Sequence of chain 1.L:
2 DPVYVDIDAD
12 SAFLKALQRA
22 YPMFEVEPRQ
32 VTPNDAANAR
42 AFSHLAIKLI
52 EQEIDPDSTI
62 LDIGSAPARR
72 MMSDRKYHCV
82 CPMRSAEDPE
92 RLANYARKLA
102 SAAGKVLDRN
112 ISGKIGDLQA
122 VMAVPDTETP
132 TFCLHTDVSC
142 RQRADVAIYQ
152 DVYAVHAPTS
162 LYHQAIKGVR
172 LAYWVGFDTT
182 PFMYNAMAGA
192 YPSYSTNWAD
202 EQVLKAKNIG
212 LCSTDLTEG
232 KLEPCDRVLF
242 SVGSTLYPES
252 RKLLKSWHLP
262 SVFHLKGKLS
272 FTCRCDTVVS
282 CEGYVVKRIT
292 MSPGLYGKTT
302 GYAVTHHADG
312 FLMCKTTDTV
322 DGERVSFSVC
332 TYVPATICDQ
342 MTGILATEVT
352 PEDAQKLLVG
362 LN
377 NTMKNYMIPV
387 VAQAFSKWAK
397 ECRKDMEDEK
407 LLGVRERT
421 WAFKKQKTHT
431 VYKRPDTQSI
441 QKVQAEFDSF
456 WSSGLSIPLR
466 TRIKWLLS

This protein binds this small molecule.
Small molecule (SMILES): C[n+]1cn([C@@H]2O[C@H](CO[P](=O)(O)O[P](=O)(O)O[P](=O)(O)OC[C@H]3O[C@@H](n4cnc5c(N)ncnc54)[C@H](O)[C@@H]3O[P](=O)(O)OC[C@H]3O[C@@H](n4ccc(=O)[nH]c4=O)[C@H](O)[C@@H]3OP(=O)(O)O)[C@@H](O)[C@H]2O)c2nc(N)[nH]c(=O)c21

Sequence of chain 1.K:
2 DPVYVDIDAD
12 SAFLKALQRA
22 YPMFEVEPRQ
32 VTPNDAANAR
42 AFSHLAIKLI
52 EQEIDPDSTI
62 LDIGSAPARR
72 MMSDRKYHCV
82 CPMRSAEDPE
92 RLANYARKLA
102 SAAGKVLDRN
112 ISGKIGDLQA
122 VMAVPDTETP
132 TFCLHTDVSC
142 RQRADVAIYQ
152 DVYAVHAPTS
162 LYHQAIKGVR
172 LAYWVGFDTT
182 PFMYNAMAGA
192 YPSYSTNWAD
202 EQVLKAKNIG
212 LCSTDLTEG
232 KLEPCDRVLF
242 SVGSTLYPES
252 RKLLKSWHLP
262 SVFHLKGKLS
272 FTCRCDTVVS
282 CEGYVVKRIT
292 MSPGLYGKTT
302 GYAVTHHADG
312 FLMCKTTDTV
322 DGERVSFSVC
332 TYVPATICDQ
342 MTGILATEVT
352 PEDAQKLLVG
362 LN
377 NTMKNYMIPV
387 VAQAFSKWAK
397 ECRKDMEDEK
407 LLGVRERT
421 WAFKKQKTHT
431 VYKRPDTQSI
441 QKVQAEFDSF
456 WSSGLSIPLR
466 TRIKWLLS

Binding-site contacts:
Ligand atom N3 contacts residue TYR248 of chain 1.K at 3.8 Å.
Ligand atom O2A contacts residue ALA40 of chain 1.K at 3.7 Å.
Ligand atom O15 contacts residue TYR248 of chain 1.K at 3.3 Å (h-bond).
Ligand atom O31 contacts residue ARG70 of chain 1.K at 3.5 Å (salt-bridge).
Ligand atom O13 contacts residue ARG41 of chain 1.K at 3.7 Å.
Ligand atom O4 contacts residue ASP7 of chain 1.K at 3.6 Å.
Ligand atom O13 contacts residue MG1 of chain 1.GB at 3.5 Å.
Ligand atom C5 contacts residue ARG41 of chain 1.K at 3.7 Å.
Ligand atom O2A contacts residue ASP152 of chain 1.K at 3.6 Å.
Ligand atom N2 contacts residue GLU250 of chain 1.K at 3.1 Å (salt-bridge).
Ligand atom N1 contacts residue GLU250 of chain 1.K at 3.1 Å (salt-bridge).
Ligand atom O3A contacts residue ALA40 of chain 1.K at 3.7 Å.
Ligand atom P2 contacts residue MG1 of chain 1.GB at 3.2 Å.
Ligand atom O2 contacts residue TYR5 of chain 1.K at 3.6 Å.
Ligand atom O12 contacts residue TYR248 of chain 1.K at 3.7 Å.
Ligand atom C5 contacts residue TYR248 of chain 1.K at 3.6 Å (hydrophobic).
Ligand atom O3A contacts residue ARG41 of chain 1.K at 3.4 Å (salt-bridge).
Ligand atom C3A contacts residue ARG41 of chain 1.K at 3.5 Å.
Ligand atom C4 contacts residue TYR248 of chain 1.K at 3.6 Å (hydrophobic).
Ligand atom O23 contacts residue ARG41 of chain 1.K at 3.8 Å.
Ligand atom O22 contacts residue MG1 of chain 1.GB at 1.8 Å.
Ligand atom N7 contacts residue TYR248 of chain 1.K at 3.7 Å.
Ligand atom O12 contacts residue MG1 of chain 1.GB at 2.8 Å.
Ligand atom C2 contacts residue GLU250 of chain 1.K at 3.6 Å.
Ligand atom N6C contacts residue ASN35 of chain 1.K at 3.5 Å.
Ligand atom N1 contacts residue TYR154 of chain 1.K at 3.4 Å.
Ligand atom O21 contacts residue ARG41 of chain 1.K at 3.5 Å.
Ligand atom C2 contacts residue TYR154 of chain 1.K at 3.5 Å (hydrophobic).
Ligand atom C2 contacts residue TYR248 of chain 1.K at 3.6 Å (hydrophobic).
Ligand atom N3 contacts residue TYR5 of chain 1.K at 3.5 Å (h-bond).
Ligand atom O4A contacts residue VAL243 of chain 1.K at 3.6 Å.
Ligand atom N2 contacts residue TYR154 of chain 1.K at 3.8 Å.
Ligand atom O2A contacts residue TYR285 of chain 1.K at 3.0 Å (h-bond).
Ligand atom C7 contacts residue SAH1 of chain 1.TA at 3.7 Å.
Ligand atom P1 contacts residue MG1 of chain 1.GB at 3.7 Å.
Ligand atom N6C contacts residue VAL279 of chain 1.L at 3.6 Å (h-bond).
Ligand atom N1C contacts residue PRO34 of chain 1.K at 3.8 Å.
Ligand atom N1 contacts residue TYR248 of chain 1.K at 3.6 Å.
Ligand atom P1 contacts residue TYR248 of chain 1.K at 3.8 Å.
Ligand atom N7C contacts residue ASN35 of chain 1.K at 3.6 Å.